A small-molecule ligand and the protein it binds are described below.
Small molecule (SMILES): O=C(O)/C=C/c1ccc(O)cc1

Binding-site contacts:
Ligand atom C6' contacts residue GLU112 of chain 1.A at 4.4 Å.
Ligand atom O4' contacts residue MET161 of chain 1.A at 4.0 Å.
Ligand atom C4' contacts residue MET161 of chain 1.A at 4.0 Å (hydrophobic).
Ligand atom C1 contacts residue LYS66 of chain 1.A at 3.8 Å.
Ligand atom C1 contacts residue PHE111 of chain 1.A at 3.8 Å (hydrophobic).
Ligand atom C1' contacts residue VAL64 of chain 1.A at 3.7 Å (hydrophobic).
Ligand atom O4' contacts residue VAL64 of chain 1.A at 4.4 Å.
Ligand atom C3' contacts residue VAL64 of chain 1.A at 4.1 Å (hydrophobic).
Ligand atom C3 contacts residue VAL64 of chain 1.A at 4.3 Å (hydrophobic).
Ligand atom C1 contacts residue ILE172 of chain 1.A at 4.0 Å (hydrophobic).
Ligand atom O1 contacts residue LYS66 of chain 1.A at 2.8 Å (salt-bridge).
Ligand atom O2 contacts residue PHE111 of chain 1.A at 3.2 Å.
Ligand atom C3 contacts residue ILE172 of chain 1.A at 3.8 Å (hydrophobic).
Ligand atom C2 contacts residue LYS66 of chain 1.A at 4.4 Å.
Ligand atom C1 contacts residue ASP173 of chain 1.A at 3.6 Å.
Ligand atom C6' contacts residue VAL64 of chain 1.A at 3.7 Å (hydrophobic).
Ligand atom C3 contacts residue ILE93 of chain 1.A at 4.1 Å (hydrophobic).
Ligand atom C4' contacts residue VAL64 of chain 1.A at 4.0 Å (hydrophobic).
Ligand atom C3' contacts residue MET161 of chain 1.A at 4.2 Å (hydrophobic).
Ligand atom C3 contacts residue PHE111 of chain 1.A at 4.0 Å (hydrophobic).
Ligand atom O4' contacts residue VAL114 of chain 1.A at 4.0 Å.
Ligand atom C5' contacts residue MET161 of chain 1.A at 4.5 Å (hydrophobic).
Ligand atom C2' contacts residue VAL64 of chain 1.A at 3.9 Å (hydrophobic).
Ligand atom C4' contacts residue LEU43 of chain 1.A at 4.3 Å (hydrophobic).
Ligand atom O2 contacts residue LYS66 of chain 1.A at 4.2 Å.
Ligand atom C2' contacts residue VAL51 of chain 1.A at 4.1 Å (hydrophobic).
Ligand atom O2 contacts residue ILE93 of chain 1.A at 4.0 Å.
Ligand atom O1 contacts residue PHE111 of chain 1.A at 4.4 Å.
Ligand atom C2 contacts residue ILE172 of chain 1.A at 4.0 Å (hydrophobic).
Ligand atom O1 contacts residue ASP173 of chain 1.A at 3.4 Å.
Ligand atom O2 contacts residue ASP173 of chain 1.A at 3.4 Å (salt-bridge).
Ligand atom O4' contacts residue LEU43 of chain 1.A at 3.9 Å.
Ligand atom O2 contacts residue ILE172 of chain 1.A at 3.9 Å.
Ligand atom C2 contacts residue PHE111 of chain 1.A at 4.1 Å (hydrophobic).
Ligand atom C3' contacts residue VAL51 of chain 1.A at 4.1 Å (hydrophobic).
Ligand atom C2' contacts residue ILE172 of chain 1.A at 3.9 Å (hydrophobic).
Ligand atom C6' contacts residue ILE93 of chain 1.A at 4.2 Å (hydrophobic).
Ligand atom C5' contacts residue VAL114 of chain 1.A at 4.3 Å (hydrophobic).
Ligand atom C1' contacts residue ILE172 of chain 1.A at 4.2 Å (hydrophobic).
Ligand atom C5' contacts residue VAL64 of chain 1.A at 3.4 Å (hydrophobic).

Sequence of chain 1.A:
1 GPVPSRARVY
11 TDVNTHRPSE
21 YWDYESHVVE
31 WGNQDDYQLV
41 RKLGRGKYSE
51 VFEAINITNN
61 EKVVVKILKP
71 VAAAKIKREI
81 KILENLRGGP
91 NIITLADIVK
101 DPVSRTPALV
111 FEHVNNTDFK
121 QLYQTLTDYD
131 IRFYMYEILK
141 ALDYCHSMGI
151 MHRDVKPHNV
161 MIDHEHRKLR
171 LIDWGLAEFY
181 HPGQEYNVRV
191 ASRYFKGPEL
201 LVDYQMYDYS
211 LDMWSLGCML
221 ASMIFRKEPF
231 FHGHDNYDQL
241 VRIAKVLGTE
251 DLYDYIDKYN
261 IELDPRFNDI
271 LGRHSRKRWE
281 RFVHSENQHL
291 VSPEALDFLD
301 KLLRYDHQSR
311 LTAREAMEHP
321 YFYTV